Sequence of chain 1.D:
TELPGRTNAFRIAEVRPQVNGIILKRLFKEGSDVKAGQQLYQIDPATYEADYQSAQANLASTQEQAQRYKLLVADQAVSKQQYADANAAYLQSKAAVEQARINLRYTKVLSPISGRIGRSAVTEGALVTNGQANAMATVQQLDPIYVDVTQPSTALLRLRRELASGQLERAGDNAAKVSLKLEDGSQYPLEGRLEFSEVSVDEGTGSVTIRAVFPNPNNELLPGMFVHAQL

The protein below binds the small molecule below.
Small molecule (SMILES): O=C[C@H](O)CO

Sequence of chain 1.E:
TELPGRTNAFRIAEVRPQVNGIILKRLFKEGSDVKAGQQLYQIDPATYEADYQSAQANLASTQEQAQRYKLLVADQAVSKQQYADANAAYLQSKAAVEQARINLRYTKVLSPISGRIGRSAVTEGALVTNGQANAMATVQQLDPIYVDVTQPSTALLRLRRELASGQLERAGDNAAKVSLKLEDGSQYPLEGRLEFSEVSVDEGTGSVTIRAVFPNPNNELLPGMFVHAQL

Binding-site contacts:
Ligand atom C1 contacts residue ARG147 of chain 1.D at 4.5 Å.
Ligand atom O1 contacts residue THR166 of chain 1.D at 3.7 Å.
Ligand atom C1 contacts residue GLY146 of chain 1.D at 4.2 Å.
Ligand atom C1 contacts residue SER228 of chain 1.E at 4.0 Å.
Ligand atom O1 contacts residue ARG147 of chain 1.D at 4.3 Å.
Ligand atom C2 contacts residue ARG147 of chain 1.D at 4.3 Å.
Ligand atom O3 contacts residue THR166 of chain 1.D at 3.7 Å.
Ligand atom O2 contacts residue ARG147 of chain 1.D at 3.1 Å (salt-bridge).
Ligand atom O2 contacts residue VAL227 of chain 1.E at 4.2 Å.
Ligand atom C2 contacts residue SER228 of chain 1.E at 4.0 Å.
Ligand atom O2 contacts residue SER228 of chain 1.E at 4.0 Å.
Ligand atom C1 contacts residue VAL227 of chain 1.E at 4.2 Å (hydrophobic).
Ligand atom O1 contacts residue GLY146 of chain 1.D at 3.6 Å.
Ligand atom O2 contacts residue GLY146 of chain 1.D at 4.0 Å.
Ligand atom C3 contacts residue THR166 of chain 1.D at 4.3 Å.
Ligand atom O1 contacts residue GLN168 of chain 1.D at 4.5 Å.